The small molecule below binds the protein below.
Small molecule (SMILES): CC(=O)N[C@@H]1[C@@H](O)[C@H](O)[C@@H](CO)O[C@H]1O

Sequence of chain 1.C:
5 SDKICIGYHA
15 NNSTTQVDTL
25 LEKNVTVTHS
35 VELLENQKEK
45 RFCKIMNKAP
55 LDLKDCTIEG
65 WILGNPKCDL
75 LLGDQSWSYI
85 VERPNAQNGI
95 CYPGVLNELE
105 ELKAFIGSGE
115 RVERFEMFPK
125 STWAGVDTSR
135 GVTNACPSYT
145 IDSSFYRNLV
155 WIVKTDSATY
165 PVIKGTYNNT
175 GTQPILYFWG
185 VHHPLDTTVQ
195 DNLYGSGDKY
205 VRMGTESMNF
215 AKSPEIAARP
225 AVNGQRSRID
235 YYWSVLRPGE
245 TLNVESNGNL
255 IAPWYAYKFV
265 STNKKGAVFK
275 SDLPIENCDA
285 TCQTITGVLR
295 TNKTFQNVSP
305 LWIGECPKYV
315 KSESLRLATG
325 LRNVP

Binding-site contacts:
Ligand atom C3 contacts residue ASN16 of chain 1.C at 3.8 Å.
Ligand atom C7 contacts residue ASN16 of chain 1.C at 3.8 Å.
Ligand atom O5 contacts residue ASN16 of chain 1.C at 2.4 Å (h-bond).
Ligand atom N2 contacts residue ASN16 of chain 1.C at 3.0 Å (h-bond).
Ligand atom C5 contacts residue ASN16 of chain 1.C at 3.7 Å.
Ligand atom C4 contacts residue ASN16 of chain 1.C at 4.2 Å.
Ligand atom C2 contacts residue ASN16 of chain 1.C at 2.5 Å.
Ligand atom C1 contacts residue ASN16 of chain 1.C at 1.5 Å.
Ligand atom O7 contacts residue ASN16 of chain 1.C at 4.1 Å.